Sequence of chain 1.B:
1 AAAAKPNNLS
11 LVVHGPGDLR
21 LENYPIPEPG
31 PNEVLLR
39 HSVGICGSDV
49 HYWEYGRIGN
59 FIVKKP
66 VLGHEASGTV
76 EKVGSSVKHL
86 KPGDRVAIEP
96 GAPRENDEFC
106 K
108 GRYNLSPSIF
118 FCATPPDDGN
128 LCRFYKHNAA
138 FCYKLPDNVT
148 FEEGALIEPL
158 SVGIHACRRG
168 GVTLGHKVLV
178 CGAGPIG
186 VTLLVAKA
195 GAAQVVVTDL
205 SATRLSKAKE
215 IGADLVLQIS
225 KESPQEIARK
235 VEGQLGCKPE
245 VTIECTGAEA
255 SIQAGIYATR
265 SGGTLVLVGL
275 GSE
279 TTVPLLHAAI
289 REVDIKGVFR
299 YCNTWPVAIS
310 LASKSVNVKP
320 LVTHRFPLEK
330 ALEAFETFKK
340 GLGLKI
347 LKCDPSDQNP

The protein below binds the small molecule below.
Small molecule (SMILES): CN(C)S(=O)(=O)N1CCN(c2ccnc(CO)n2)CC1

Sequence of chain 2.A:
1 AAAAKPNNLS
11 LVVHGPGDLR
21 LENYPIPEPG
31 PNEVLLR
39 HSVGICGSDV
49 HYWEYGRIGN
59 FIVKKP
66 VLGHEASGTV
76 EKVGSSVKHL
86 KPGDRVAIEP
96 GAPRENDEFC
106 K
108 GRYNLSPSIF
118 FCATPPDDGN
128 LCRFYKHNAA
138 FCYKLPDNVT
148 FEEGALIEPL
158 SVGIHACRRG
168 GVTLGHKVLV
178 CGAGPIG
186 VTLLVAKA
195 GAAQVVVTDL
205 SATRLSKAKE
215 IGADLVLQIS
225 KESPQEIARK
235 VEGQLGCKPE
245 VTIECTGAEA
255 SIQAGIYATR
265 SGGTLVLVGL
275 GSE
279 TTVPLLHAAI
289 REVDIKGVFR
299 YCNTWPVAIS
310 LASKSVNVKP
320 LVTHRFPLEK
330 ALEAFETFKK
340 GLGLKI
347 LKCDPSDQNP

Binding-site contacts:
Ligand atom C14 contacts residue PHE118 of chain 2.A at 4.0 Å (hydrophobic).
Ligand atom C5 contacts residue NAD1 of chain 2.F at 3.6 Å.
Ligand atom N1 contacts residue NAD1 of chain 2.F at 3.6 Å.
Ligand atom C14 contacts residue ZN1 of chain 2.E at 3.2 Å.
Ligand atom C13 contacts residue THR121 of chain 2.A at 3.6 Å.
Ligand atom N3 contacts residue ZN1 of chain 2.E at 2.1 Å.
Ligand atom C15 contacts residue PHE297 of chain 2.A at 3.6 Å (hydrophobic).
Ligand atom C13 contacts residue PHE59 of chain 2.A at 3.5 Å (hydrophobic).
Ligand atom N22 contacts residue PHE59 of chain 2.A at 3.9 Å.
Ligand atom C11 contacts residue ILE56 of chain 2.A at 3.5 Å (hydrophobic).
Ligand atom C16 contacts residue LEU274 of chain 2.A at 3.8 Å (hydrophobic).
Ligand atom C2 contacts residue NAD1 of chain 2.F at 3.5 Å.
Ligand atom N3 contacts residue HIS69 of chain 2.A at 3.7 Å.
Ligand atom O25 contacts residue LEU274 of chain 2.A at 3.8 Å.
Ligand atom C14 contacts residue GLU155 of chain 2.A at 3.3 Å.
Ligand atom C5 contacts residue SER46 of chain 2.A at 4.0 Å.
Ligand atom N17 contacts residue ILE288 of chain 1.B at 4.0 Å.
Ligand atom C14 contacts residue ARG298 of chain 2.A at 3.9 Å.
Ligand atom N4 contacts residue NAD1 of chain 2.F at 3.3 Å.
Ligand atom O30 contacts residue HIS69 of chain 2.A at 3.0 Å (h-bond).
Ligand atom C11 contacts residue PHE59 of chain 2.A at 3.4 Å (hydrophobic).
Ligand atom C6 contacts residue NAD1 of chain 2.F at 3.7 Å.
Ligand atom N3 contacts residue SER46 of chain 2.A at 3.6 Å.
Ligand atom C19 contacts residue NAD1 of chain 2.F at 3.6 Å.
Ligand atom O12 contacts residue ILE288 of chain 1.B at 4.0 Å.
Ligand atom N3 contacts residue CYS44 of chain 2.A at 3.4 Å (h-bond).
Ligand atom C18 contacts residue NAD1 of chain 2.F at 4.0 Å.
Ligand atom N3 contacts residue NAD1 of chain 2.F at 3.7 Å.
Ligand atom C6 contacts residue SER46 of chain 2.A at 3.3 Å.
Ligand atom C7 contacts residue NAD1 of chain 2.F at 3.6 Å.
Ligand atom C6 contacts residue CYS44 of chain 2.A at 3.4 Å (hydrophobic).
Ligand atom C6 contacts residue ZN1 of chain 2.E at 3.1 Å.
Ligand atom C7 contacts residue ZN1 of chain 2.E at 3.0 Å.
Ligand atom O30 contacts residue GLU155 of chain 2.A at 2.4 Å (salt-bridge).
Ligand atom O12 contacts residue PHE59 of chain 2.A at 3.9 Å.
Ligand atom O30 contacts residue ZN1 of chain 2.E at 2.4 Å.
Ligand atom O12 contacts residue PHE297 of chain 2.A at 3.4 Å.
Ligand atom C14 contacts residue HIS69 of chain 2.A at 4.0 Å.
Ligand atom C11 contacts residue TYR50 of chain 2.A at 3.5 Å (hydrophobic).
Ligand atom C18 contacts residue LEU274 of chain 2.A at 3.5 Å (hydrophobic).